This small molecule binds to this protein.
Small molecule (SMILES): CCO/N=C/c1ccc(OCCCCCN2CCN(c3ccncc3)C2=O)cc1

Sequence of chain 59.A:
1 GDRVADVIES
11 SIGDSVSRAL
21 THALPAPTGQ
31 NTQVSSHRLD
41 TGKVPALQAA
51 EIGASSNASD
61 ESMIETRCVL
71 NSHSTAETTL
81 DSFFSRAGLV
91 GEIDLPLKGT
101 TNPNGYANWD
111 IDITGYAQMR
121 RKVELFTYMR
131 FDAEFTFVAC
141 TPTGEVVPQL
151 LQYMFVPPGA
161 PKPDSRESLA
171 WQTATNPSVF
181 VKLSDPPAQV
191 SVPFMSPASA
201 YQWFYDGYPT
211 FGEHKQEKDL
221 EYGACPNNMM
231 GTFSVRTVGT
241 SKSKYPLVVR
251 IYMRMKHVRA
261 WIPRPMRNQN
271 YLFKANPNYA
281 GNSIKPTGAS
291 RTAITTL

Binding-site contacts:
Ligand atom CAF contacts residue TRP203 of chain 59.A at 3.8 Å (hydrophobic).
Ligand atom CAL contacts residue PHE155 of chain 59.A at 3.7 Å (hydrophobic).
Ligand atom OAB contacts residue ASP112 of chain 59.A at 3.6 Å.
Ligand atom CAG contacts residue ASN228 of chain 59.A at 3.2 Å.
Ligand atom CAG contacts residue GLN202 of chain 59.A at 3.5 Å.
Ligand atom OAW contacts residue ILE111 of chain 59.A at 3.9 Å.
Ligand atom CAF contacts residue ASP112 of chain 59.A at 3.6 Å.
Ligand atom CAH contacts residue PHE155 of chain 59.A at 3.7 Å (hydrophobic).
Ligand atom NBC contacts residue TRP203 of chain 59.A at 3.2 Å.
Ligand atom CAA contacts residue PRO177 of chain 59.A at 3.3 Å (hydrophobic).
Ligand atom CAK contacts residue PHE135 of chain 59.A at 3.6 Å (hydrophobic).
Ligand atom CBA contacts residue ASN228 of chain 59.A at 3.8 Å.
Ligand atom CAP contacts residue ILE111 of chain 59.A at 3.6 Å (hydrophobic).
Ligand atom CBA contacts residue TRP203 of chain 59.A at 3.3 Å (hydrophobic).
Ligand atom OAW contacts residue MET195 of chain 59.A at 3.3 Å.
Ligand atom CAX contacts residue TRP203 of chain 59.A at 3.5 Å (hydrophobic).
Ligand atom OAB contacts residue TRP203 of chain 59.A at 3.8 Å.
Ligand atom CAS contacts residue ASN228 of chain 59.A at 3.7 Å.
Ligand atom CAE contacts residue ASN228 of chain 59.A at 3.4 Å.
Ligand atom CAD contacts residue ASP112 of chain 59.A at 3.7 Å.
Ligand atom CAL contacts residue PRO177 of chain 59.A at 3.7 Å (hydrophobic).
Ligand atom CAP contacts residue PHE135 of chain 59.A at 3.6 Å (hydrophobic).
Ligand atom CAJ contacts residue PHE155 of chain 59.A at 3.8 Å (hydrophobic).
Ligand atom CAC contacts residue PHE233 of chain 59.A at 3.9 Å (hydrophobic).
Ligand atom NBB contacts residue TRP203 of chain 59.A at 3.9 Å.
Ligand atom CAA contacts residue TYR153 of chain 59.A at 3.7 Å (hydrophobic).
Ligand atom CAR contacts residue TYR201 of chain 59.A at 3.5 Å (hydrophobic).
Ligand atom OAB contacts residue ILE113 of chain 59.A at 3.2 Å (h-bond).
Ligand atom NAT contacts residue PHE155 of chain 59.A at 3.9 Å.
Ligand atom CAN contacts residue ILE111 of chain 59.A at 3.8 Å (hydrophobic).
Ligand atom CAI contacts residue PHE135 of chain 59.A at 3.7 Å (hydrophobic).
Ligand atom CAG contacts residue TRP203 of chain 59.A at 3.6 Å (hydrophobic).
Ligand atom CAA contacts residue VAL179 of chain 59.A at 3.3 Å (hydrophobic).
Ligand atom CAD contacts residue THR114 of chain 59.A at 3.6 Å.
Ligand atom CAI contacts residue VAL192 of chain 59.A at 3.9 Å (hydrophobic).
Ligand atom CAA contacts residue SER178 of chain 59.A at 3.5 Å.
Ligand atom CAC contacts residue PHE137 of chain 59.A at 3.8 Å (hydrophobic).
Ligand atom CAS contacts residue TYR201 of chain 59.A at 3.7 Å (hydrophobic).
Ligand atom CAS contacts residue TRP203 of chain 59.A at 3.5 Å (hydrophobic).
Ligand atom CAE contacts residue GLN202 of chain 59.A at 3.4 Å.

Sequence of chain 59.C:
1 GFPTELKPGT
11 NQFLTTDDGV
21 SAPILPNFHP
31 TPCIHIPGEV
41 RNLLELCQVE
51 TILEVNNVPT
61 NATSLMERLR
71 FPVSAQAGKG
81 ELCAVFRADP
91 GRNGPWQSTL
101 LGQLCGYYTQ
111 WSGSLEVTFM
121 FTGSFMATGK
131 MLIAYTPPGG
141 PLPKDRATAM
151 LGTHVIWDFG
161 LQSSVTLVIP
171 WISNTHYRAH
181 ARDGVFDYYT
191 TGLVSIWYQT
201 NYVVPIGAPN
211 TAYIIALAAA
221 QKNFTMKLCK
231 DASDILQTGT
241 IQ

Sequence of chain 60.C:
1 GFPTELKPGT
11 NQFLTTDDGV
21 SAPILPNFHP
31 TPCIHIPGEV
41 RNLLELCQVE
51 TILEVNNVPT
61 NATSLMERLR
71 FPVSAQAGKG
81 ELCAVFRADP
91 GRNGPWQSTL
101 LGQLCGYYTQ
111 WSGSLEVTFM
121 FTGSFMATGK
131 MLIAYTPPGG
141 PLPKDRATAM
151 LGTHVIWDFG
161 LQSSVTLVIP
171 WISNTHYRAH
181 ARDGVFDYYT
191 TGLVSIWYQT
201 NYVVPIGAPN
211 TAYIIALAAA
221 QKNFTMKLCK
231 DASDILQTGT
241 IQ